This protein binds this small molecule.
Small molecule (SMILES): CC(C)(C)OC(=O)N[C@H](C(=O)NO)c1ccc(-c2cccc(/C(N)=N/O)c2)cc1

Sequence of chain 1.A:
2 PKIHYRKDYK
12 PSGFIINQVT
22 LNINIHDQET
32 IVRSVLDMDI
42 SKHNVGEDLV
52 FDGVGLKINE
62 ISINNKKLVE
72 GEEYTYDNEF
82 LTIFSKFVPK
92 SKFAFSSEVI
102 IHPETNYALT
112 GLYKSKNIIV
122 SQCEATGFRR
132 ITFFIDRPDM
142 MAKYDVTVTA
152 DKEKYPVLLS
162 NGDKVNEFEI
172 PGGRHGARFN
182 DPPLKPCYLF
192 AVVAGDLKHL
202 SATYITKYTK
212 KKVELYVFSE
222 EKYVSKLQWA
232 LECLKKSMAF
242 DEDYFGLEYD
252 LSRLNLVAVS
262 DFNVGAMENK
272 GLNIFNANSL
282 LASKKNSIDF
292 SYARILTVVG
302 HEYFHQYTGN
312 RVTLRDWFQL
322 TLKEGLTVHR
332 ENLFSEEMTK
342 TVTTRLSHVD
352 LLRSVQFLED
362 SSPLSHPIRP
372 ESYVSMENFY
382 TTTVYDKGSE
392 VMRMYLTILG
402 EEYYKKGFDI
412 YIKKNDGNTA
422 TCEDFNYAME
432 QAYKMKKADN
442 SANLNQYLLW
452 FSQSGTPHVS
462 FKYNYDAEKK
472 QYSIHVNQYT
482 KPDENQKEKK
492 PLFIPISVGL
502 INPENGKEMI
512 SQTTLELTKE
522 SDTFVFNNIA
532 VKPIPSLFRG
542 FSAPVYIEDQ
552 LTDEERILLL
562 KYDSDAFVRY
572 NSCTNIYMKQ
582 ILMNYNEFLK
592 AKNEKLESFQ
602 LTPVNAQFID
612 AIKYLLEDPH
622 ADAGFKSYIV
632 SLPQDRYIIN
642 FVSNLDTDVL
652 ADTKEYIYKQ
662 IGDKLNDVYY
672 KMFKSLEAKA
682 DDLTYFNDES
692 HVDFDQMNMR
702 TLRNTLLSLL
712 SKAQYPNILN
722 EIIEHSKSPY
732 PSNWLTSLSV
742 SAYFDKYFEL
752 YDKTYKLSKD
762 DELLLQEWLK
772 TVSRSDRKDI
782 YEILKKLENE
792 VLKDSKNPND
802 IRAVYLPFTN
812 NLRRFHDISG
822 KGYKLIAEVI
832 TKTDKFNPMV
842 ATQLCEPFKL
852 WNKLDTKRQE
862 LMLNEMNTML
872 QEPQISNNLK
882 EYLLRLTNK

Binding-site contacts:
Ligand atom O contacts residue TYR386 of chain 1.A at 2.5 Å (h-bond).
Ligand atom CBA contacts residue TYR386 of chain 1.A at 3.5 Å (hydrophobic).
Ligand atom C contacts residue TYR386 of chain 1.A at 3.2 Å (hydrophobic).
Ligand atom NAR contacts residue ALA267 of chain 1.A at 3.1 Å (h-bond).
Ligand atom CAU contacts residue GLN123 of chain 1.A at 3.5 Å.
Ligand atom CAI contacts residue GLU125 of chain 1.A at 3.5 Å.
Ligand atom CAU contacts residue GLU125 of chain 1.A at 3.5 Å.
Ligand atom OAE contacts residue ALA267 of chain 1.A at 2.9 Å (h-bond).
Ligand atom CAC contacts residue HIS302 of chain 1.A at 3.4 Å.
Ligand atom CAO contacts residue VAL265 of chain 1.A at 3.5 Å (hydrophobic).
Ligand atom OAH contacts residue GLU269 of chain 1.A at 2.8 Å (salt-bridge).
Ligand atom CA contacts residue TYR386 of chain 1.A at 3.4 Å (hydrophobic).
Ligand atom CAO contacts residue ALA267 of chain 1.A at 3.3 Å (hydrophobic).
Ligand atom CAP contacts residue GLU125 of chain 1.A at 3.5 Å.
Ligand atom NAQ contacts residue MET840 of chain 1.A at 3.4 Å (h-bond).
Ligand atom NAR contacts residue GLU303 of chain 1.A at 3.1 Å (salt-bridge).
Ligand atom CAX contacts residue GLU125 of chain 1.A at 3.1 Å.
Ligand atom CAL contacts residue TYR381 of chain 1.A at 3.5 Å (hydrophobic).
Ligand atom CAN contacts residue GOL1 of chain 1.I at 3.5 Å.
Ligand atom OAH contacts residue ZN1 of chain 1.B at 2.3 Å.
Ligand atom O contacts residue GLU325 of chain 1.A at 2.8 Å (salt-bridge).
Ligand atom OAH contacts residue HIS302 of chain 1.A at 3.3 Å.
Ligand atom NAR contacts residue ZN1 of chain 1.B at 3.0 Å.
Ligand atom N contacts residue ALA267 of chain 1.A at 3.0 Å (h-bond).
Ligand atom NAQ contacts residue ASN264 of chain 1.A at 3.0 Å (h-bond).
Ligand atom OAG contacts residue ASN264 of chain 1.A at 2.4 Å (h-bond).
Ligand atom NAD contacts residue GLU125 of chain 1.A at 3.2 Å (salt-bridge).
Ligand atom OAH contacts residue HIS306 of chain 1.A at 3.2 Å (h-bond).
Ligand atom OAH contacts residue GLU303 of chain 1.A at 2.5 Å (salt-bridge).
Ligand atom OAG contacts residue LEU110 of chain 1.A at 2.5 Å (h-bond).
Ligand atom OAG contacts residue THR111 of chain 1.A at 3.3 Å.
Ligand atom NAD contacts residue THR111 of chain 1.A at 3.2 Å.
Ligand atom C contacts residue ZN1 of chain 1.B at 2.8 Å.
Ligand atom CAN contacts residue TYR386 of chain 1.A at 3.3 Å (hydrophobic).
Ligand atom OAE contacts residue GLY266 of chain 1.A at 3.0 Å.
Ligand atom OAT contacts residue GOL1 of chain 1.I at 2.9 Å (h-bond).
Ligand atom CAC contacts residue GLU303 of chain 1.A at 3.5 Å.
Ligand atom NAD contacts residue GLN123 of chain 1.A at 3.3 Å.
Ligand atom CAJ contacts residue GLU125 of chain 1.A at 3.1 Å.
Ligand atom O contacts residue ZN1 of chain 1.B at 2.1 Å.